A small-molecule ligand and the protein it binds are described below.
Small molecule (SMILES): CC(=O)N[C@@H]1[C@@H](O)[C@H](O)[C@@H](CO)O[C@H]1O

Sequence of chain 1.A:
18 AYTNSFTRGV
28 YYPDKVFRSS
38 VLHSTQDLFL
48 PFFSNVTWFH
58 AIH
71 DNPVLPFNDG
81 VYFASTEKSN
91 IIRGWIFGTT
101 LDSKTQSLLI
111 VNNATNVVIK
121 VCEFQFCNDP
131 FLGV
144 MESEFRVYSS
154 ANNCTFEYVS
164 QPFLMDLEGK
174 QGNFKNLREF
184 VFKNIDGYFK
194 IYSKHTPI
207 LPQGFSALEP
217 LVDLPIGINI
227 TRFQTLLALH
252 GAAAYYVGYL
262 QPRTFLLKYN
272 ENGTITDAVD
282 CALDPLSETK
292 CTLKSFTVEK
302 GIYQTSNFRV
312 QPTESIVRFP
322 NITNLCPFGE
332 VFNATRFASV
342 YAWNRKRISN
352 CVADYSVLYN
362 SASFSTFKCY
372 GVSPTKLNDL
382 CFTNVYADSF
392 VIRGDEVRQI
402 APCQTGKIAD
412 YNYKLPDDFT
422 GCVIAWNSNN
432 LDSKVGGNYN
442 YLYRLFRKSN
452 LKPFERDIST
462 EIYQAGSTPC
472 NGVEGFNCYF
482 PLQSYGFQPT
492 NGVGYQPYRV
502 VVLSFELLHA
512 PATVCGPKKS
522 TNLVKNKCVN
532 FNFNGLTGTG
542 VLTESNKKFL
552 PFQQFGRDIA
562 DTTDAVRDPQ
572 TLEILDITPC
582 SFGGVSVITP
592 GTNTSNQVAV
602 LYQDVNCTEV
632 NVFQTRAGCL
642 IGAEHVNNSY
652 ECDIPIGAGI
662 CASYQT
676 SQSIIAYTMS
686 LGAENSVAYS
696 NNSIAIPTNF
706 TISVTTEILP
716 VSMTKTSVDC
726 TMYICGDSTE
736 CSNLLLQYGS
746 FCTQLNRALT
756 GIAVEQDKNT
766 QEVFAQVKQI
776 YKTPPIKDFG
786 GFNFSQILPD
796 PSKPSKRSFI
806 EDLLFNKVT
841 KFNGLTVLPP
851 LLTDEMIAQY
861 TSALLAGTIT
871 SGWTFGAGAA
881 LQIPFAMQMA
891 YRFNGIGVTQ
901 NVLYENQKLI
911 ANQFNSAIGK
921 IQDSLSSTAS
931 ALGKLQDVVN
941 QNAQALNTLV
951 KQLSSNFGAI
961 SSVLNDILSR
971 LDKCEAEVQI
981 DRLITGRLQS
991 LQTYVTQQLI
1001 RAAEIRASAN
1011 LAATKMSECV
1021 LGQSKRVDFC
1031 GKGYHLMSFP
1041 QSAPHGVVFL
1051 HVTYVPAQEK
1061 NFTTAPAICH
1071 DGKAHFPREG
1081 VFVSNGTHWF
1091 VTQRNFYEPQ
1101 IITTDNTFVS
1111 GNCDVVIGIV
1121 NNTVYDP

Binding-site contacts:
Ligand atom C5 contacts residue ASN648 of chain 1.A at 3.7 Å.
Ligand atom C3 contacts residue ASN648 of chain 1.A at 3.8 Å.
Ligand atom C1 contacts residue ASN648 of chain 1.A at 1.4 Å.
Ligand atom C7 contacts residue ASN648 of chain 1.A at 3.4 Å.
Ligand atom O5 contacts residue ASN648 of chain 1.A at 2.4 Å (h-bond).
Ligand atom C8 contacts residue ASN648 of chain 1.A at 4.4 Å.
Ligand atom N2 contacts residue ASN648 of chain 1.A at 2.9 Å (h-bond).
Ligand atom O7 contacts residue ASN648 of chain 1.A at 3.5 Å (h-bond).
Ligand atom C4 contacts residue ASN648 of chain 1.A at 4.3 Å.
Ligand atom C2 contacts residue ASN648 of chain 1.A at 2.5 Å.